The protein below binds the small molecule below.
Small molecule (SMILES): CC(C)C[C@H](NC(=O)[C@@H](NC(=O)[C@@H]1CC=CN1C(=O)[C@H](Cc1ccccc1)NC(=O)[C@H](Cc1ccccc1)NC(=O)CNC(=O)[C@H](CC1=CN=C2CC=CC=C12)NC(=O)[C@H](CC(C)C)NC(=O)[C@H](C)N)C(C)C)C(=O)O

Sequence of chain 1.D:
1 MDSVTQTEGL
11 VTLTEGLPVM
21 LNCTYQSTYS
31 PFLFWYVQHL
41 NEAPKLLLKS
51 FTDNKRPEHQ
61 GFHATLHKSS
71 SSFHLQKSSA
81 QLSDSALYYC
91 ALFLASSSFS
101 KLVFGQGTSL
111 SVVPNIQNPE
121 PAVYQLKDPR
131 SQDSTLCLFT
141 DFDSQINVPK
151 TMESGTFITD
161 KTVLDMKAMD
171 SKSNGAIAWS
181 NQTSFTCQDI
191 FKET

Binding-site contacts:
Ligand atom C contacts residue TYR7 of chain 1.A at 3.3 Å (hydrophobic).
Ligand atom O contacts residue SER100 of chain 1.D at 2.8 Å (h-bond).
Ligand atom O contacts residue LYS66 of chain 1.A at 2.8 Å (salt-bridge).
Ligand atom N contacts residue ASP77 of chain 1.A at 2.9 Å (salt-bridge).
Ligand atom N contacts residue SER96 of chain 1.D at 3.3 Å (h-bond).
Ligand atom CA contacts residue GLU63 of chain 1.A at 3.5 Å.
Ligand atom O contacts residue TRP147 of chain 1.A at 2.6 Å (h-bond).
Ligand atom N contacts residue TYR7 of chain 1.A at 3.4 Å (h-bond).
Ligand atom CB contacts residue TRP167 of chain 1.A at 3.5 Å (hydrophobic).
Ligand atom O contacts residue TYR159 of chain 1.A at 2.7 Å (h-bond).
Ligand atom N contacts residue TYR171 of chain 1.A at 2.7 Å (h-bond).
Ligand atom N contacts residue TYR99 of chain 1.A at 3.0 Å (h-bond).
Ligand atom O contacts residue HIS70 of chain 1.A at 3.2 Å (h-bond).
Ligand atom CA contacts residue TRP97 of chain 1.E at 3.5 Å (hydrophobic).
Ligand atom C contacts residue ALA95 of chain 1.D at 3.0 Å (hydrophobic).
Ligand atom CD1 contacts residue ALA95 of chain 1.D at 3.4 Å (hydrophobic).
Ligand atom O contacts residue LYS146 of chain 1.A at 2.8 Å (salt-bridge).
Ligand atom N contacts residue ALA95 of chain 1.D at 3.0 Å (h-bond).
Ligand atom CE1 contacts residue TRP97 of chain 1.E at 3.2 Å (hydrophobic).
Ligand atom CG contacts residue GLU63 of chain 1.A at 3.4 Å.
Ligand atom N contacts residue TYR7 of chain 1.A at 2.8 Å (h-bond).
Ligand atom CZ contacts residue TRP97 of chain 1.E at 3.5 Å (hydrophobic).
Ligand atom CB contacts residue TYR99 of chain 1.A at 3.4 Å (hydrophobic).
Ligand atom CA contacts residue ALA95 of chain 1.D at 3.0 Å (hydrophobic).
Ligand atom CD2 contacts residue TYR99 of chain 1.A at 3.5 Å (hydrophobic).
Ligand atom OXT contacts residue TYR84 of chain 1.A at 2.8 Å (h-bond).
Ligand atom CG2 contacts residue TRP97 of chain 1.E at 3.4 Å (hydrophobic).
Ligand atom O contacts residue TRP97 of chain 1.E at 3.4 Å.
Ligand atom N contacts residue ALA95 of chain 1.D at 3.1 Å (h-bond).
Ligand atom C contacts residue THR143 of chain 1.A at 3.4 Å.
Ligand atom N contacts residue TYR159 of chain 1.A at 3.5 Å.
Ligand atom CD1 contacts residue SER96 of chain 1.D at 3.5 Å.
Ligand atom O contacts residue THR80 of chain 1.A at 3.4 Å.
Ligand atom CA contacts residue TYR7 of chain 1.A at 3.3 Å (hydrophobic).
Ligand atom CA contacts residue SER98 of chain 1.D at 3.4 Å.
Ligand atom N contacts residue GLU63 of chain 1.A at 2.8 Å (salt-bridge).
Ligand atom CD2 contacts residue TYR7 of chain 1.A at 3.5 Å (hydrophobic).
Ligand atom CD1 contacts residue TYR159 of chain 1.A at 3.5 Å (hydrophobic).
Ligand atom OXT contacts residue THR143 of chain 1.A at 2.5 Å (h-bond).
Ligand atom O contacts residue THR73 of chain 1.A at 3.3 Å.

Sequence of chain 1.A:
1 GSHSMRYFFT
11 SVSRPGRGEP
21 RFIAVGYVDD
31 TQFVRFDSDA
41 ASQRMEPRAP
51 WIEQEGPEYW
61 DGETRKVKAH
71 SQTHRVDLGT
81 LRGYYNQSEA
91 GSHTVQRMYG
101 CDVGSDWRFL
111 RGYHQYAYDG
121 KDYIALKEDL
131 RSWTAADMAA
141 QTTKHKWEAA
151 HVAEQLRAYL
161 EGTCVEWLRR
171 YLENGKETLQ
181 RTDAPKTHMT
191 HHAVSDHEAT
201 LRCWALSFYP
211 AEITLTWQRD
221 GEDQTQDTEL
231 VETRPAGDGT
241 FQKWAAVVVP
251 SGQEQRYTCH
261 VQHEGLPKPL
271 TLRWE

Sequence of chain 1.E:
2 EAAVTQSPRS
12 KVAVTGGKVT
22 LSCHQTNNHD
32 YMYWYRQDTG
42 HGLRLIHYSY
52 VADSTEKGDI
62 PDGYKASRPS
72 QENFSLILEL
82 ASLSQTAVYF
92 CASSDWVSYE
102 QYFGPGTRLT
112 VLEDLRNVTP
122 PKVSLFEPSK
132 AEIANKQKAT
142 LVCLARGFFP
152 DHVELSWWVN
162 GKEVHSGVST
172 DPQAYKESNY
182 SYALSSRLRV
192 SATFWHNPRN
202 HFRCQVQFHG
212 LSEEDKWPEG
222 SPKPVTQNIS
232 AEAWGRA